A protein and the small-molecule ligand that binds it are described below.
Small molecule (SMILES): C=C1CC[C@H](O)C/C1=C/C=C1\CCC[C@@]2(C)[C@H]1CC[C@@H]2[C@@](C)(O)CCC=C(C)C

Binding-site contacts:
Ligand atom C23 contacts residue HIS272 of chain 2.A at 3.9 Å.
Ligand atom C14 contacts residue VAL177 of chain 2.A at 3.7 Å (hydrophobic).
Ligand atom C28 contacts residue VAL111 of chain 2.A at 3.8 Å (hydrophobic).
Ligand atom C8 contacts residue SER114 of chain 2.A at 3.9 Å.
Ligand atom C6 contacts residue SER155 of chain 2.A at 3.6 Å.
Ligand atom C3 contacts residue SER152 of chain 2.A at 3.8 Å.
Ligand atom C26 contacts residue VAL111 of chain 2.A at 3.8 Å (hydrophobic).
Ligand atom C5 contacts residue CYS165 of chain 2.A at 3.5 Å (hydrophobic).
Ligand atom C7 contacts residue SER152 of chain 2.A at 3.7 Å.
Ligand atom C19 contacts residue ILE148 of chain 2.A at 3.9 Å (hydrophobic).
Ligand atom O24 contacts residue HIS182 of chain 2.A at 3.7 Å.
Ligand atom C8 contacts residue LEU110 of chain 2.A at 3.8 Å (hydrophobic).
Ligand atom C6 contacts residue TYR24 of chain 2.A at 3.3 Å (hydrophobic).
Ligand atom C27 contacts residue LEU104 of chain 2.A at 3.7 Å (hydrophobic).
Ligand atom C29 contacts residue VAL111 of chain 2.A at 3.8 Å (hydrophobic).
Ligand atom O9 contacts residue SER152 of chain 2.A at 3.4 Å.
Ligand atom C6 contacts residue CYS165 of chain 2.A at 4.0 Å (hydrophobic).
Ligand atom C11 contacts residue TRP163 of chain 2.A at 3.9 Å (hydrophobic).
Ligand atom C16 contacts residue TRP163 of chain 2.A at 3.5 Å (hydrophobic).
Ligand atom C6 contacts residue TYR28 of chain 2.A at 3.8 Å (hydrophobic).
Ligand atom C5 contacts residue SER155 of chain 2.A at 3.5 Å.
Ligand atom C1 contacts residue TYR24 of chain 2.A at 3.8 Å (hydrophobic).
Ligand atom C21 contacts residue VAL111 of chain 2.A at 3.8 Å (hydrophobic).
Ligand atom C25 contacts residue HIS182 of chain 2.A at 3.5 Å.
Ligand atom C27 contacts residue LEU107 of chain 2.A at 3.8 Å (hydrophobic).
Ligand atom C10 contacts residue SER152 of chain 2.A at 3.5 Å.
Ligand atom C15 contacts residue LEU107 of chain 2.A at 3.8 Å (hydrophobic).
Ligand atom C22 contacts residue LEU186 of chain 2.A at 3.9 Å (hydrophobic).
Ligand atom O24 contacts residue VAL177 of chain 2.A at 3.1 Å.
Ligand atom C2 contacts residue SER152 of chain 2.A at 3.8 Å.
Ligand atom O9 contacts residue SER155 of chain 2.A at 2.9 Å (h-bond).
Ligand atom C27 contacts residue ALA108 of chain 2.A at 3.9 Å (hydrophobic).
Ligand atom O9 contacts residue ARG151 of chain 2.A at 4.0 Å.
Ligand atom O9 contacts residue TYR24 of chain 2.A at 2.7 Å (h-bond).
Ligand atom C7 contacts residue TRP163 of chain 2.A at 3.9 Å (hydrophobic).
Ligand atom C8 contacts residue ILE148 of chain 2.A at 3.9 Å (hydrophobic).
Ligand atom C4 contacts residue SER152 of chain 2.A at 3.7 Å.
Ligand atom C23 contacts residue HIS182 of chain 2.A at 3.6 Å.
Ligand atom C2 contacts residue ARG151 of chain 2.A at 3.9 Å.
Ligand atom C25 contacts residue VAL111 of chain 2.A at 3.9 Å (hydrophobic).

Sequence of chain 2.A:
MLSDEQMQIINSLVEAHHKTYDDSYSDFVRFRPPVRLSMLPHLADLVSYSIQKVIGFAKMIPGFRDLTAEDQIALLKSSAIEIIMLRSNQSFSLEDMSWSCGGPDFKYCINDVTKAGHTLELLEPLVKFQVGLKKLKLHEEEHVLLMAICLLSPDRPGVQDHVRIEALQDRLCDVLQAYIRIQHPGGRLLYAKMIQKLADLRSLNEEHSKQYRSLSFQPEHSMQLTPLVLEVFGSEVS